Binding-site contacts:
Ligand atom CA contacts residue GLU121 of chain 1.A at 3.2 Å.
Ligand atom OXT contacts residue LYS146 of chain 1.A at 2.8 Å (salt-bridge).
Ligand atom CH contacts residue FMN1 of chain 1.C at 3.1 Å.
Ligand atom CD contacts residue LEU137 of chain 1.A at 3.7 Å (hydrophobic).
Ligand atom IE contacts residue GLY93 of chain 1.B at 3.7 Å.
Ligand atom N contacts residue GLU121 of chain 1.A at 2.8 Å (salt-bridge).
Ligand atom C contacts residue TYR125 of chain 1.A at 3.6 Å (hydrophobic).
Ligand atom CG contacts residue LEU137 of chain 1.A at 3.5 Å (hydrophobic).
Ligand atom IE contacts residue TYR175 of chain 1.B at 3.7 Å.
Ligand atom IE contacts residue ALA94 of chain 1.B at 3.6 Å.
Ligand atom CF contacts residue FMN1 of chain 1.C at 3.3 Å.
Ligand atom CB contacts residue LEU137 of chain 1.A at 3.7 Å (hydrophobic).
Ligand atom CH contacts residue THR142 of chain 1.A at 3.8 Å.
Ligand atom OXT contacts residue TYR125 of chain 1.A at 2.6 Å (h-bond).
Ligand atom CF contacts residue ALA94 of chain 1.B at 3.9 Å (hydrophobic).
Ligand atom N contacts residue THR203 of chain 1.A at 3.4 Å (h-bond).
Ligand atom OF contacts residue GLY93 of chain 1.B at 3.8 Å.
Ligand atom CH contacts residue LEU137 of chain 1.A at 3.7 Å (hydrophobic).
Ligand atom CB contacts residue TYR125 of chain 1.A at 3.5 Å (hydrophobic).
Ligand atom CC contacts residue FMN1 of chain 1.C at 3.5 Å.
Ligand atom O contacts residue FMN1 of chain 1.C at 2.8 Å (h-bond).
Ligand atom OF contacts residue ALA94 of chain 1.B at 2.8 Å (h-bond).
Ligand atom CD contacts residue TRP133 of chain 1.A at 3.9 Å (hydrophobic).
Ligand atom C contacts residue GLU121 of chain 1.A at 3.6 Å.
Ligand atom CC contacts residue LEU137 of chain 1.A at 3.8 Å (hydrophobic).
Ligand atom C contacts residue LYS146 of chain 1.A at 3.2 Å.
Ligand atom OXT contacts residue THR142 of chain 1.A at 3.6 Å.
Ligand atom O contacts residue GLU121 of chain 1.A at 3.6 Å.
Ligand atom OF contacts residue FMN1 of chain 1.C at 2.5 Å (h-bond).
Ligand atom CE contacts residue FMN1 of chain 1.C at 3.6 Å.
Ligand atom CG contacts residue FMN1 of chain 1.C at 3.2 Å.
Ligand atom OXT contacts residue ASN143 of chain 1.A at 3.5 Å (h-bond).
Ligand atom IE contacts residue TYR176 of chain 1.B at 3.8 Å.
Ligand atom N contacts residue FMN1 of chain 1.C at 2.8 Å (h-bond).
Ligand atom CE contacts residue LEU137 of chain 1.A at 3.6 Å (hydrophobic).
Ligand atom C contacts residue FMN1 of chain 1.C at 3.4 Å.
Ligand atom O contacts residue LYS146 of chain 1.A at 2.9 Å (salt-bridge).
Ligand atom CD contacts residue FMN1 of chain 1.C at 3.7 Å.
Ligand atom CF contacts residue LEU137 of chain 1.A at 3.5 Å (hydrophobic).
Ligand atom CA contacts residue FMN1 of chain 1.C at 3.8 Å.

Sequence of chain 1.A:
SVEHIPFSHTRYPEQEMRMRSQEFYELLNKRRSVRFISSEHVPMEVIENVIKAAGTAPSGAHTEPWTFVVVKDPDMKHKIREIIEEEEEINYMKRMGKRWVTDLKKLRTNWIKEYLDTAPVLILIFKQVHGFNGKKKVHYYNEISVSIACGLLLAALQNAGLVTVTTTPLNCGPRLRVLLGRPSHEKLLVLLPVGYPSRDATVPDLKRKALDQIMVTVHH

Sequence of chain 1.B:
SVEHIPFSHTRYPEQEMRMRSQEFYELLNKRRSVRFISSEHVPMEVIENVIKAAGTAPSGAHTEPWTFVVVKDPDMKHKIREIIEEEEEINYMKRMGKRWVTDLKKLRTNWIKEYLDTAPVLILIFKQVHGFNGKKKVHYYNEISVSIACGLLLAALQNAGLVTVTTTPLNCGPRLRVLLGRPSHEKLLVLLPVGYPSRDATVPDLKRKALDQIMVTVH

This protein binds this small molecule.
Small molecule (SMILES): N[C@@H](Cc1ccc(O)c(I)c1)C(=O)O